Binding-site contacts:
Ligand atom C06 contacts residue LEU24 of chain 1.B at 3.3 Å (hydrophobic).
Ligand atom C34 contacts residue THR95 of chain 1.B at 3.6 Å.
Ligand atom O28 contacts residue ASN151 of chain 1.B at 3.3 Å (h-bond).
Ligand atom N23 contacts residue ALA163 of chain 1.B at 3.8 Å.
Ligand atom C20 contacts residue LEU153 of chain 1.B at 3.7 Å (hydrophobic).
Ligand atom N03 contacts residue ALA45 of chain 1.B at 3.4 Å.
Ligand atom N03 contacts residue MET98 of chain 1.B at 3.1 Å (h-bond).
Ligand atom O28 contacts residue ASP164 of chain 1.B at 3.4 Å (salt-bridge).
Ligand atom N03 contacts residue GLU96 of chain 1.B at 3.7 Å.
Ligand atom O31 contacts residue LYS47 of chain 1.B at 2.9 Å.
Ligand atom O29 contacts residue LEU153 of chain 1.B at 3.6 Å.
Ligand atom C27 contacts residue SER25 of chain 1.B at 3.0 Å.
Ligand atom C17 contacts residue LEU24 of chain 1.B at 3.2 Å (hydrophobic).
Ligand atom N01 contacts residue THR95 of chain 1.B at 2.6 Å (h-bond).
Ligand atom C30 contacts residue LYS47 of chain 1.B at 3.7 Å.
Ligand atom C02 contacts residue LEU153 of chain 1.B at 3.5 Å (hydrophobic).
Ligand atom C07 contacts residue LEU24 of chain 1.B at 3.3 Å (hydrophobic).
Ligand atom C18 contacts residue VAL32 of chain 1.B at 3.7 Å (hydrophobic).
Ligand atom C33 contacts residue LYS47 of chain 1.B at 3.7 Å.
Ligand atom N01 contacts residue ALA45 of chain 1.B at 3.1 Å.
Ligand atom C11 contacts residue GLU105 of chain 1.B at 3.3 Å.
Ligand atom C14 contacts residue LEU24 of chain 1.B at 3.6 Å (hydrophobic).
Ligand atom O29 contacts residue GLN150 of chain 1.B at 3.0 Å (h-bond).
Ligand atom C16 contacts residue LEU24 of chain 1.B at 3.3 Å (hydrophobic).
Ligand atom C08 contacts residue LEU24 of chain 1.B at 3.3 Å (hydrophobic).
Ligand atom C21 contacts residue LEU153 of chain 1.B at 3.5 Å (hydrophobic).
Ligand atom N13 contacts residue GLU105 of chain 1.B at 3.8 Å.
Ligand atom C09 contacts residue LEU24 of chain 1.B at 3.4 Å (hydrophobic).
Ligand atom C02 contacts residue GLU96 of chain 1.B at 3.7 Å.
Ligand atom N01 contacts residue GLU96 of chain 1.B at 2.8 Å (salt-bridge).
Ligand atom N23 contacts residue ASP164 of chain 1.B at 3.6 Å.
Ligand atom N01 contacts residue LEU79 of chain 1.B at 3.8 Å.
Ligand atom C19 contacts residue LEU153 of chain 1.B at 3.3 Å (hydrophobic).
Ligand atom C32 contacts residue GLU66 of chain 1.B at 3.3 Å.
Ligand atom O31 contacts residue GLU66 of chain 1.B at 3.8 Å.
Ligand atom N10 contacts residue GLU105 of chain 1.B at 3.6 Å.
Ligand atom C02 contacts residue ALA45 of chain 1.B at 3.2 Å (hydrophobic).
Ligand atom C18 contacts residue LEU153 of chain 1.B at 3.7 Å (hydrophobic).
Ligand atom C04 contacts residue MET98 of chain 1.B at 3.4 Å (hydrophobic).
Ligand atom C17 contacts residue MET98 of chain 1.B at 3.7 Å (hydrophobic).

This protein binds this small molecule.
Small molecule (SMILES): CCCS(=O)(=O)Nc1cc(-c2cc(-c3ccc(N4CCNCC4)cc3)cnc2N)ccc1OC

Sequence of chain 1.B:
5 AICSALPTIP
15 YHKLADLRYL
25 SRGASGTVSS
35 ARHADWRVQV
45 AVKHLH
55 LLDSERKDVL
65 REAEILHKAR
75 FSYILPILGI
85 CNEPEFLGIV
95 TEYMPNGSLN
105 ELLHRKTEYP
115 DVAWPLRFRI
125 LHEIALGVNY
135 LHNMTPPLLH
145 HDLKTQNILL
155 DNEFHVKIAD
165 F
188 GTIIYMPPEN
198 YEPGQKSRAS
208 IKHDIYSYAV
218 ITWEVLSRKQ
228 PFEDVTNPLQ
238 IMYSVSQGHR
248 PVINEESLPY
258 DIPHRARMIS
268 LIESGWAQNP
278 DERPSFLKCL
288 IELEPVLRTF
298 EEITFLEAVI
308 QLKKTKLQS